Sequence of chain 1.B:
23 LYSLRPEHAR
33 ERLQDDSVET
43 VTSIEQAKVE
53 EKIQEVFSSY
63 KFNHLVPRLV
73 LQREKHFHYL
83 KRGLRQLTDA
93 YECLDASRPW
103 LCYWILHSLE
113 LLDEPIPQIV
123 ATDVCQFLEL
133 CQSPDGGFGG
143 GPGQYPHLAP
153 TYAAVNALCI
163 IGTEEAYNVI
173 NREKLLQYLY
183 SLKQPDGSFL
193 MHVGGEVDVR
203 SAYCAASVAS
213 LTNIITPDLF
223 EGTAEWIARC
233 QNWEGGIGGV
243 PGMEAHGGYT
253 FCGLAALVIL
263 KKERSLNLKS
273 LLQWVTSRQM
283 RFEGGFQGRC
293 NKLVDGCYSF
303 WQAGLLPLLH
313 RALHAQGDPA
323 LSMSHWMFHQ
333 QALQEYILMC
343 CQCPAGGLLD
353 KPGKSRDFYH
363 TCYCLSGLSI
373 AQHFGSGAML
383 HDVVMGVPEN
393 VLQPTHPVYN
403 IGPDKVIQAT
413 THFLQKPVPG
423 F

A protein and the small-molecule ligand that binds it are described below.
Small molecule (SMILES): CC(C)=CCC/C(C)=C/CC/C(C)=C/CO[P](=O)(O)OP(=O)(O)O

Binding-site contacts:
Ligand atom C5 contacts residue TYR166 of chain 1.A at 3.3 Å (hydrophobic).
Ligand atom C15 contacts residue 3361 of chain 1.E at 3.9 Å.
Ligand atom PB contacts residue LYS294 of chain 1.B at 4.0 Å.
Ligand atom O2A contacts residue LYS294 of chain 1.B at 3.4 Å (salt-bridge).
Ligand atom C4 contacts residue TYR166 of chain 1.A at 3.7 Å (hydrophobic).
Ligand atom C10 contacts residue TRP303 of chain 1.B at 3.7 Å (hydrophobic).
Ligand atom O3B contacts residue LYS294 of chain 1.B at 2.6 Å (salt-bridge).
Ligand atom C4 contacts residue TYR251 of chain 1.B at 3.8 Å (hydrophobic).
Ligand atom O2B contacts residue ARG291 of chain 1.B at 2.7 Å (salt-bridge).
Ligand atom C15 contacts residue TRP102 of chain 1.B at 3.5 Å (hydrophobic).
Ligand atom O2B contacts residue HIS248 of chain 1.B at 2.7 Å (h-bond).
Ligand atom PA contacts residue ARG291 of chain 1.B at 4.0 Å.
Ligand atom C12 contacts residue CYS254 of chain 1.B at 3.7 Å (hydrophobic).
Ligand atom C4 contacts residue HIS201 of chain 1.A at 3.8 Å.
Ligand atom O2A contacts residue LYS164 of chain 1.A at 3.6 Å (salt-bridge).
Ligand atom C14 contacts residue CYS254 of chain 1.B at 3.9 Å (hydrophobic).
Ligand atom C5 contacts residue TYR251 of chain 1.B at 3.7 Å (hydrophobic).
Ligand atom O2B contacts residue TYR300 of chain 1.B at 3.7 Å.
Ligand atom C14 contacts residue TYR205 of chain 1.B at 3.7 Å (hydrophobic).
Ligand atom C10 contacts residue TYR361 of chain 1.B at 3.7 Å (hydrophobic).
Ligand atom PB contacts residue ARG291 of chain 1.B at 4.0 Å.
Ligand atom O1A contacts residue LYS164 of chain 1.A at 2.8 Å (salt-bridge).
Ligand atom PB contacts residue HIS248 of chain 1.B at 3.9 Å.
Ligand atom C11 contacts residue 3361 of chain 1.E at 4.0 Å.
Ligand atom C15 contacts residue ARG202 of chain 1.B at 4.0 Å.
Ligand atom O1B contacts residue TYR300 of chain 1.B at 2.8 Å (h-bond).
Ligand atom O2A contacts residue ARG291 of chain 1.B at 2.6 Å (salt-bridge).
Ligand atom O3A contacts residue TYR300 of chain 1.B at 3.7 Å.
Ligand atom C9 contacts residue GLY250 of chain 1.B at 3.5 Å.
Ligand atom C1 contacts residue HIS248 of chain 1.B at 3.5 Å.
Ligand atom PB contacts residue TYR300 of chain 1.B at 3.6 Å.
Ligand atom C12 contacts residue TRP303 of chain 1.B at 3.6 Å (hydrophobic).
Ligand atom C7 contacts residue GLY250 of chain 1.B at 3.7 Å.
Ligand atom C8 contacts residue GLY250 of chain 1.B at 3.5 Å.
Ligand atom C13 contacts residue 3361 of chain 1.E at 4.0 Å.
Ligand atom C2 contacts residue HIS248 of chain 1.B at 3.5 Å.
Ligand atom C6 contacts residue HIS248 of chain 1.B at 3.7 Å.
Ligand atom O3B contacts residue ARG291 of chain 1.B at 3.9 Å.
Ligand atom PA contacts residue LYS164 of chain 1.A at 3.9 Å.
Ligand atom C4 contacts residue TYR200 of chain 1.A at 4.0 Å (hydrophobic).

Sequence of chain 1.A:
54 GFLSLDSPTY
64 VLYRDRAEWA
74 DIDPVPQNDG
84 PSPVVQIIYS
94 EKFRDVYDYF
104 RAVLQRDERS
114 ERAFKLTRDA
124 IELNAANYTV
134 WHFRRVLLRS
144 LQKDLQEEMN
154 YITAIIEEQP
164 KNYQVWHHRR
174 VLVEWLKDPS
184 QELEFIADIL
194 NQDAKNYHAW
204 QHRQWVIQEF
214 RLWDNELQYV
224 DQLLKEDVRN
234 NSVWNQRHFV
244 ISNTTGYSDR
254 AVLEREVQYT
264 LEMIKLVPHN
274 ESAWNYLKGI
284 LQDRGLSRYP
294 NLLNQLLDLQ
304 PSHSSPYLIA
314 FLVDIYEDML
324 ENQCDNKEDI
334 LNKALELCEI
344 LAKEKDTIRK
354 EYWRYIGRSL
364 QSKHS